Sequence of chain 1.A:
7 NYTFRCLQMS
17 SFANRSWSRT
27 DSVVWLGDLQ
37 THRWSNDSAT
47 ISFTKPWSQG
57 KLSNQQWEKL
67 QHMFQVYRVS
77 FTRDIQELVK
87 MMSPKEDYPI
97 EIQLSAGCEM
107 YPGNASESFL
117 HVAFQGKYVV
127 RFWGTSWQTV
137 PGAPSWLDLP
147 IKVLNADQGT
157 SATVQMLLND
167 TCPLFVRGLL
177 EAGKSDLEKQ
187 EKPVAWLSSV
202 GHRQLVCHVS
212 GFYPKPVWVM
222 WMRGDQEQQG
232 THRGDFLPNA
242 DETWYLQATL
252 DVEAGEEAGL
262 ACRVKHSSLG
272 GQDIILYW

Binding-site contacts:
Ligand atom O5 contacts residue GLY130 of chain 1.A at 3.2 Å (h-bond).
Ligand atom C3 contacts residue THR131 of chain 1.A at 3.9 Å.
Ligand atom C3 contacts residue GLY130 of chain 1.A at 4.1 Å.
Ligand atom C8 contacts residue GLN161 of chain 1.A at 3.3 Å.
Ligand atom C3 contacts residue GLN161 of chain 1.A at 3.7 Å.
Ligand atom C6 contacts residue PHE128 of chain 1.A at 4.2 Å (hydrophobic).
Ligand atom O5 contacts residue ASN165 of chain 1.A at 2.4 Å (h-bond).
Ligand atom C6 contacts residue GLY130 of chain 1.A at 3.7 Å.
Ligand atom O7 contacts residue GLY130 of chain 1.A at 3.3 Å.
Ligand atom C5 contacts residue GLY130 of chain 1.A at 4.2 Å.
Ligand atom C5 contacts residue GLY130 of chain 1.A at 3.8 Å.
Ligand atom C7 contacts residue GLY130 of chain 1.A at 3.9 Å.
Ligand atom O4 contacts residue SER114 of chain 1.A at 2.7 Å (h-bond).
Ligand atom C5 contacts residue ASN165 of chain 1.A at 3.7 Å.
Ligand atom C2 contacts residue ASN165 of chain 1.A at 2.5 Å.
Ligand atom C4 contacts residue ASN165 of chain 1.A at 3.8 Å.
Ligand atom C3 contacts residue ASN165 of chain 1.A at 3.8 Å.
Ligand atom N2 contacts residue GLN161 of chain 1.A at 2.8 Å (h-bond).
Ligand atom C7 contacts residue ASN165 of chain 1.A at 3.2 Å.
Ligand atom O4 contacts residue TRP129 of chain 1.A at 3.9 Å.
Ligand atom C1 contacts residue ASN165 of chain 1.A at 1.4 Å.
Ligand atom C3 contacts residue SER114 of chain 1.A at 4.1 Å.
Ligand atom O3 contacts residue GLN161 of chain 1.A at 3.9 Å.
Ligand atom O7 contacts residue ASN165 of chain 1.A at 2.9 Å (h-bond).
Ligand atom C7 contacts residue GLN161 of chain 1.A at 3.6 Å.
Ligand atom C2 contacts residue TRP129 of chain 1.A at 4.1 Å (hydrophobic).
Ligand atom O4 contacts residue GLY130 of chain 1.A at 3.7 Å.
Ligand atom C6 contacts residue GLY130 of chain 1.A at 4.2 Å.
Ligand atom O3 contacts residue THR131 of chain 1.A at 3.8 Å.
Ligand atom C5 contacts residue ASN165 of chain 1.A at 3.3 Å.
Ligand atom O3 contacts residue GLU113 of chain 1.A at 3.9 Å.
Ligand atom C6 contacts residue LEU164 of chain 1.A at 3.7 Å (hydrophobic).
Ligand atom O4 contacts residue THR131 of chain 1.A at 3.9 Å.
Ligand atom C1 contacts residue GLY130 of chain 1.A at 4.2 Å.
Ligand atom O5 contacts residue THR131 of chain 1.A at 3.8 Å.
Ligand atom O3 contacts residue SER114 of chain 1.A at 3.1 Å (h-bond).
Ligand atom N2 contacts residue ASN165 of chain 1.A at 3.0 Å (h-bond).
Ligand atom C2 contacts residue GLN161 of chain 1.A at 3.8 Å.
Ligand atom C4 contacts residue SER114 of chain 1.A at 3.7 Å.
Ligand atom C6 contacts residue ASN165 of chain 1.A at 3.6 Å.

This protein binds this small molecule.
Small molecule (SMILES): CC(=O)N[C@H]1[C@H](O[C@H]2[C@H](O)[C@@H](NC(C)=O)CO[C@@H]2CO[C@@H]2O[C@@H](C)[C@@H](O)[C@@H](O)[C@@H]2O)O[C@H](CO)[C@@H](O)[C@@H]1O